Binding-site contacts:
Ligand atom C8 contacts residue ASN301 of chain 1.M at 4.2 Å.
Ligand atom O5 contacts residue ASN301 of chain 1.M at 2.4 Å (h-bond).
Ligand atom C7 contacts residue ASN54 of chain 1.Q at 4.2 Å.
Ligand atom C4 contacts residue ASN301 of chain 1.M at 4.1 Å.
Ligand atom O7 contacts residue ASN301 of chain 1.M at 4.1 Å.
Ligand atom C7 contacts residue ARG412 of chain 1.M at 4.3 Å.
Ligand atom C1 contacts residue ASN301 of chain 1.M at 1.4 Å.
Ligand atom C8 contacts residue THR267 of chain 1.M at 4.0 Å.
Ligand atom C8 contacts residue ASN265 of chain 1.M at 4.0 Å.
Ligand atom C7 contacts residue TYR104 of chain 1.Q at 4.1 Å (hydrophobic).
Ligand atom O3 contacts residue TYR104 of chain 1.Q at 4.2 Å.
Ligand atom O7 contacts residue TYR104 of chain 1.Q at 3.7 Å.
Ligand atom O5 contacts residue TYR104 of chain 1.Q at 4.4 Å.
Ligand atom O7 contacts residue ARG412 of chain 1.M at 3.6 Å (salt-bridge).
Ligand atom C5 contacts residue TYR104 of chain 1.Q at 4.0 Å (hydrophobic).
Ligand atom C7 contacts residue ASN301 of chain 1.M at 3.6 Å.
Ligand atom C3 contacts residue ASN301 of chain 1.M at 3.7 Å.
Ligand atom C8 contacts residue TYR104 of chain 1.Q at 4.0 Å (hydrophobic).
Ligand atom O4 contacts residue TYR104 of chain 1.Q at 4.3 Å.
Ligand atom C2 contacts residue ASN301 of chain 1.M at 2.3 Å.
Ligand atom C8 contacts residue ASN54 of chain 1.Q at 3.2 Å.
Ligand atom C8 contacts residue ARG412 of chain 1.M at 3.7 Å.
Ligand atom O5 contacts residue SER381 of chain 1.M at 4.0 Å.
Ligand atom C3 contacts residue TYR104 of chain 1.Q at 3.6 Å (hydrophobic).
Ligand atom O6 contacts residue SER381 of chain 1.M at 4.4 Å.
Ligand atom N2 contacts residue ASN301 of chain 1.M at 2.8 Å (h-bond).
Ligand atom O7 contacts residue ASN265 of chain 1.M at 3.9 Å.
Ligand atom C7 contacts residue ASN265 of chain 1.M at 4.2 Å.
Ligand atom C5 contacts residue ASN301 of chain 1.M at 3.7 Å.
Ligand atom C1 contacts residue ILE383 of chain 1.M at 3.9 Å (hydrophobic).
Ligand atom N2 contacts residue TYR104 of chain 1.Q at 3.5 Å (h-bond).
Ligand atom C2 contacts residue TYR104 of chain 1.Q at 4.0 Å (hydrophobic).
Ligand atom C1 contacts residue TYR104 of chain 1.Q at 3.7 Å (hydrophobic).
Ligand atom O5 contacts residue ILE383 of chain 1.M at 4.3 Å.

This protein binds this small molecule.
Small molecule (SMILES): CC(=O)N[C@H]1[C@H](O[C@H]2[C@H](O)[C@@H](NC(C)=O)CO[C@@H]2CO)O[C@H](CO)[C@@H](O)[C@@H]1O

Sequence of chain 1.M:
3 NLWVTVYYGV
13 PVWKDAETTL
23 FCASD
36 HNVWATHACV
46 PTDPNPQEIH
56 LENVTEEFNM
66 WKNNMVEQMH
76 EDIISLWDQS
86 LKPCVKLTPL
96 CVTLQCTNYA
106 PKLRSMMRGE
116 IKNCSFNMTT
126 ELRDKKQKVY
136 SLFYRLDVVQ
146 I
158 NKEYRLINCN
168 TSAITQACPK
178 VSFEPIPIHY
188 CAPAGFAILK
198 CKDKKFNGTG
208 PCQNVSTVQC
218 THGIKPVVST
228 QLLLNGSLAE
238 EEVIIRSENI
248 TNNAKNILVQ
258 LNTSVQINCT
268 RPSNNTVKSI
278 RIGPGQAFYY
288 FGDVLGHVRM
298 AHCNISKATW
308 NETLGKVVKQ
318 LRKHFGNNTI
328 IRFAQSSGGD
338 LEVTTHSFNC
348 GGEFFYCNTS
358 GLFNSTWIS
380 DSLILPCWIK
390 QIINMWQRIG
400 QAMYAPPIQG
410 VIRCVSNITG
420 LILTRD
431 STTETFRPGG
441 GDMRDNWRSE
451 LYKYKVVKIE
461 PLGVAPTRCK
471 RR

Sequence of chain 1.Q:
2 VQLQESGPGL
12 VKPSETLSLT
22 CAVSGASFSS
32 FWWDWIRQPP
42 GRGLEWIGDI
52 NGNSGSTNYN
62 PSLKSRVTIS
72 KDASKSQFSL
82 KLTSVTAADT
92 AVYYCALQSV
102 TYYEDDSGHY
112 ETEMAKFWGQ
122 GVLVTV